A protein and the small-molecule ligand that binds it are described below.
Small molecule (SMILES): CC(=O)N[C@H]1[C@H](O[C@H]2[C@H](O)[C@@H](NC(C)=O)CO[C@@H]2CO)O[C@H](CO)[C@@H](O)[C@@H]1O

Sequence of chain 1.B:
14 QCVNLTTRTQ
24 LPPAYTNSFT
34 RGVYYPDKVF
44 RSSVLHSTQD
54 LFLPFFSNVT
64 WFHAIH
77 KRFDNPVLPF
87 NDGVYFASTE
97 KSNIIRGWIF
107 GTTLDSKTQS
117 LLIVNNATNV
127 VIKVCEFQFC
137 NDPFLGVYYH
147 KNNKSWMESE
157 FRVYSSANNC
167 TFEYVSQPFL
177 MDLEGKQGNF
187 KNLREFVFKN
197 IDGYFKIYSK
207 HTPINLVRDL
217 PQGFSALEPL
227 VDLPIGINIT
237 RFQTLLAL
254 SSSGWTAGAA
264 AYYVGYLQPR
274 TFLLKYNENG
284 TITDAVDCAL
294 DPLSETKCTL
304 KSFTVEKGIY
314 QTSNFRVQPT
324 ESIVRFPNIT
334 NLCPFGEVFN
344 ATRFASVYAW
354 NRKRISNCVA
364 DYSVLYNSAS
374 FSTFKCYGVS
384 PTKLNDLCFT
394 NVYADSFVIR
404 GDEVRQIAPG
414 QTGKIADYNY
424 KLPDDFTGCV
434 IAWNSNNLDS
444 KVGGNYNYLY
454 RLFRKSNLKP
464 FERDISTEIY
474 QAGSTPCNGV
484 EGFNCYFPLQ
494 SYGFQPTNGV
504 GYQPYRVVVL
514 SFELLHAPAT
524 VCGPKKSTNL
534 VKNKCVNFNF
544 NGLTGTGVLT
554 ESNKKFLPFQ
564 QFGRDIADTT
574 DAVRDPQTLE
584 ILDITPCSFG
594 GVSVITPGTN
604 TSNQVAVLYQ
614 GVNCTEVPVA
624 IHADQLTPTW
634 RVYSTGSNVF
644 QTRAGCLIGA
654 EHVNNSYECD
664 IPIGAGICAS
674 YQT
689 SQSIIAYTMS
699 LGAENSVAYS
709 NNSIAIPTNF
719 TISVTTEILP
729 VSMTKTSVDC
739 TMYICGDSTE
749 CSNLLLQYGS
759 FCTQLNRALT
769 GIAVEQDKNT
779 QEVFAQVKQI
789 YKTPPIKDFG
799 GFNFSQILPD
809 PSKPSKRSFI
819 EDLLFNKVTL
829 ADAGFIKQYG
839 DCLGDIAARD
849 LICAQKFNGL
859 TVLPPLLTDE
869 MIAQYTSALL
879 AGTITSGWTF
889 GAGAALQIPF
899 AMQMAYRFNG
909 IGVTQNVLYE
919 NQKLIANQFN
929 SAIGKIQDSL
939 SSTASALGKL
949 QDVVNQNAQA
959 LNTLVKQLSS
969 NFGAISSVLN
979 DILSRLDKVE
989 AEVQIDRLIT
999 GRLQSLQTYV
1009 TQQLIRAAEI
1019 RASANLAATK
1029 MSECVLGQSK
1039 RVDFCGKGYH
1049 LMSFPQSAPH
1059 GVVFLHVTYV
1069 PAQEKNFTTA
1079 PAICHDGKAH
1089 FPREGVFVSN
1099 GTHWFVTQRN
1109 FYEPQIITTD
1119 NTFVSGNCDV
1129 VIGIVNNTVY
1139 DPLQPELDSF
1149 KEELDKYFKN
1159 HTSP

Sequence of chain 1.A:
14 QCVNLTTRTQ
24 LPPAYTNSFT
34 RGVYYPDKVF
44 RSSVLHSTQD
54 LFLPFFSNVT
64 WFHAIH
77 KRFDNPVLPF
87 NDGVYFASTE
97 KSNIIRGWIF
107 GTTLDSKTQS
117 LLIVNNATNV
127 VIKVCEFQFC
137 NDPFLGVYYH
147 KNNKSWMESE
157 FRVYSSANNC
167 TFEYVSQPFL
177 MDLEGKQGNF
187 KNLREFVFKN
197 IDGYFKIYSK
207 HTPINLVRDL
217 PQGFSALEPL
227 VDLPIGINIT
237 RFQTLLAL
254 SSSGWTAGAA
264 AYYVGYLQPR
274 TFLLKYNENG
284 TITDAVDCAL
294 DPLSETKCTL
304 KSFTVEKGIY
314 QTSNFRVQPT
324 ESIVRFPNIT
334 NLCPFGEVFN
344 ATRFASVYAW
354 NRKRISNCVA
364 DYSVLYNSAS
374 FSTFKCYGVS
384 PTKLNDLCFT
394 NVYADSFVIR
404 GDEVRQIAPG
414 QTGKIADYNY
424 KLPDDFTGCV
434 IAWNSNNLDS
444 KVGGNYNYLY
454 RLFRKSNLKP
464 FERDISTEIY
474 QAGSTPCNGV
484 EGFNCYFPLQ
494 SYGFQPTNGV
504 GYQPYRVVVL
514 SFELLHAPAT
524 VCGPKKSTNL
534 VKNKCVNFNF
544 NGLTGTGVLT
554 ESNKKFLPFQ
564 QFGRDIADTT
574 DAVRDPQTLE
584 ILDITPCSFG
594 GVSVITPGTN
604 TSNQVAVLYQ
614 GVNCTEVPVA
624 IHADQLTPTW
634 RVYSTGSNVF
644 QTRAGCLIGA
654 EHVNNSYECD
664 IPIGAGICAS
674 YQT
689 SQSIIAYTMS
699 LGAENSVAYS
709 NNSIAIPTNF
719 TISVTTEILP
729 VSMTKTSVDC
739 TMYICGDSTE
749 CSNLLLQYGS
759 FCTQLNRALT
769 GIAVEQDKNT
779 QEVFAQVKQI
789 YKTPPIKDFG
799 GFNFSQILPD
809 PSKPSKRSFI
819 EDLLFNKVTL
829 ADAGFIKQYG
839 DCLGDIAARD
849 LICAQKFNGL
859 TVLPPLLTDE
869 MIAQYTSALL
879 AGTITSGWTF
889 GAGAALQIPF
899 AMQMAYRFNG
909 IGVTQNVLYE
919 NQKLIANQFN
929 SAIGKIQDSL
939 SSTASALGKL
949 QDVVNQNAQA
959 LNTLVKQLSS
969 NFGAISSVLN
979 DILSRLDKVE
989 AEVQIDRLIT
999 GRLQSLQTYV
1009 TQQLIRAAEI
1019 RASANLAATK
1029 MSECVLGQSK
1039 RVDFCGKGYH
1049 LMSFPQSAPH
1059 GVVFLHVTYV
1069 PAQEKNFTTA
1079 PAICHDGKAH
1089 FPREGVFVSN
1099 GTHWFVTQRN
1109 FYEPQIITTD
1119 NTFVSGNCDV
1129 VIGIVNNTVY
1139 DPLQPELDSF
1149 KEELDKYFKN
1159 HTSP

Binding-site contacts:
Ligand atom C3 contacts residue ASN165 of chain 1.B at 4.0 Å.
Ligand atom N2 contacts residue ILE468 of chain 1.A at 4.5 Å.
Ligand atom O7 contacts residue ASN165 of chain 1.B at 2.5 Å (h-bond).
Ligand atom C1 contacts residue GLU132 of chain 1.B at 3.9 Å.
Ligand atom C5 contacts residue ASN165 of chain 1.B at 3.8 Å.
Ligand atom O5 contacts residue ASN165 of chain 1.B at 2.6 Å (h-bond).
Ligand atom C8 contacts residue ILE468 of chain 1.A at 4.5 Å (hydrophobic).
Ligand atom C6 contacts residue ASN164 of chain 1.B at 3.3 Å.
Ligand atom C7 contacts residue ASN165 of chain 1.B at 2.8 Å.
Ligand atom O5 contacts residue ASN164 of chain 1.B at 2.7 Å (h-bond).
Ligand atom C8 contacts residue ASN165 of chain 1.B at 3.8 Å.
Ligand atom C5 contacts residue ASN164 of chain 1.B at 3.4 Å.
Ligand atom C2 contacts residue ASN165 of chain 1.B at 2.8 Å.
Ligand atom N2 contacts residue ASN165 of chain 1.B at 2.9 Å (h-bond).
Ligand atom O6 contacts residue ASN164 of chain 1.B at 3.5 Å (h-bond).
Ligand atom C4 contacts residue ASN165 of chain 1.B at 4.5 Å.
Ligand atom C1 contacts residue ASN165 of chain 1.B at 1.6 Å.
Ligand atom C8 contacts residue TYR351 of chain 1.A at 4.4 Å (hydrophobic).
Ligand atom C1 contacts residue ASN164 of chain 1.B at 3.3 Å.
Ligand atom O5 contacts residue GLU132 of chain 1.B at 4.3 Å.